Binding-site contacts:
Ligand atom C24 contacts residue TYR439 of chain 1.A at 3.7 Å (hydrophobic).
Ligand atom N10 contacts residue VAL300 of chain 1.A at 3.9 Å.
Ligand atom N1 contacts residue GLU325 of chain 1.A at 2.8 Å (salt-bridge).
Ligand atom C9 contacts residue VAL300 of chain 1.A at 3.8 Å (hydrophobic).
Ligand atom C6 contacts residue GLU325 of chain 1.A at 3.3 Å.
Ligand atom C12 contacts residue VAL300 of chain 1.A at 3.8 Å (hydrophobic).
Ligand atom C16 contacts residue GOL1 of chain 1.F at 3.4 Å.
Ligand atom C22 contacts residue GOL1 of chain 1.F at 3.8 Å.
Ligand atom C25 contacts residue PHE317 of chain 1.A at 3.8 Å (hydrophobic).
Ligand atom C8 contacts residue HEM1 of chain 1.C at 3.5 Å.
Ligand atom C15 contacts residue VAL300 of chain 1.A at 3.9 Å (hydrophobic).
Ligand atom C2 contacts residue GLU325 of chain 1.A at 3.6 Å.
Ligand atom C25 contacts residue SER318 of chain 1.A at 3.7 Å.
Ligand atom C12 contacts residue HEM1 of chain 1.C at 3.8 Å.
Ligand atom C13 contacts residue VAL300 of chain 1.A at 3.8 Å (hydrophobic).
Ligand atom C13 contacts residue HEM1 of chain 1.C at 3.4 Å.
Ligand atom C25 contacts residue HEM1 of chain 1.C at 3.8 Å.
Ligand atom C11 contacts residue VAL300 of chain 1.A at 3.9 Å (hydrophobic).
Ligand atom C3 contacts residue PRO298 of chain 1.A at 3.7 Å (hydrophobic).
Ligand atom C7 contacts residue GLU325 of chain 1.A at 3.6 Å.
Ligand atom C7 contacts residue VAL300 of chain 1.A at 3.9 Å (hydrophobic).
Ligand atom C6 contacts residue HEM1 of chain 1.C at 3.6 Å.
Ligand atom C16 contacts residue TYR439 of chain 1.A at 3.9 Å (hydrophobic).
Ligand atom C17 contacts residue TYR439 of chain 1.A at 3.9 Å (hydrophobic).
Ligand atom C14 contacts residue HEM1 of chain 1.C at 3.5 Å.
Ligand atom C5 contacts residue PRO298 of chain 1.A at 3.6 Å (hydrophobic).
Ligand atom C8 contacts residue GLU325 of chain 1.A at 3.6 Å.
Ligand atom C17 contacts residue GOL1 of chain 1.F at 3.7 Å.
Ligand atom C25 contacts residue GLY319 of chain 1.A at 3.6 Å.
Ligand atom C4 contacts residue PRO298 of chain 1.A at 3.7 Å (hydrophobic).
Ligand atom C3 contacts residue VAL300 of chain 1.A at 3.5 Å (hydrophobic).
Ligand atom C18 contacts residue TYR439 of chain 1.A at 3.1 Å (hydrophobic).
Ligand atom C5 contacts residue HEM1 of chain 1.C at 3.5 Å.
Ligand atom C6 contacts residue TRP320 of chain 1.A at 3.7 Å (hydrophobic).
Ligand atom N26 contacts residue TRP320 of chain 1.A at 3.0 Å (h-bond).
Ligand atom C5 contacts residue TRP320 of chain 1.A at 3.7 Å (hydrophobic).
Ligand atom N26 contacts residue HEM1 of chain 1.C at 3.1 Å.
Ligand atom C14 contacts residue VAL300 of chain 1.A at 3.8 Å (hydrophobic).
Ligand atom C12 contacts residue MET303 of chain 1.A at 3.8 Å (hydrophobic).
Ligand atom N26 contacts residue GLU325 of chain 1.A at 2.6 Å (salt-bridge).

Sequence of chain 1.A:
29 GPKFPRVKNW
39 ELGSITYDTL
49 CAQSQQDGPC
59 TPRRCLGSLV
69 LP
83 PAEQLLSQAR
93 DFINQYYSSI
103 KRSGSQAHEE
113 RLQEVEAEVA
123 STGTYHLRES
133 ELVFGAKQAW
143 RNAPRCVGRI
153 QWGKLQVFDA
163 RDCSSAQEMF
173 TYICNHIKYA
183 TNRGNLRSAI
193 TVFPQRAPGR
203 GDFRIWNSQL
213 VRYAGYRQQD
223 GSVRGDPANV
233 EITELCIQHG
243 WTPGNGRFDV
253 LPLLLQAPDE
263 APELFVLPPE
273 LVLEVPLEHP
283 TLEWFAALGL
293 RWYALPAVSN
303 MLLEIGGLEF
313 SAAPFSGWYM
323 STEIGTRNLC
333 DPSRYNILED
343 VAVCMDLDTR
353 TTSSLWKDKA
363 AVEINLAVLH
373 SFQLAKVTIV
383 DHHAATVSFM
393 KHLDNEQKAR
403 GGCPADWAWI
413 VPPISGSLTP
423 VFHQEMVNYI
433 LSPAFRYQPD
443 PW

This protein binds this small molecule.
Small molecule (SMILES): Cc1cc(N)nc(CCc2cccc(CCc3cc(C)nc(N)c3)n2)c1